The small molecule below binds the protein below.
Small molecule (SMILES): [H]/N=C(/N)N1CCC[C@@H](CNC(=O)C[C@H](NS(=O)(=O)c2ccc3ccccc3c2)C(=O)N(CC(=O)O)C2CC2)C1

Sequence of chain 1.A:
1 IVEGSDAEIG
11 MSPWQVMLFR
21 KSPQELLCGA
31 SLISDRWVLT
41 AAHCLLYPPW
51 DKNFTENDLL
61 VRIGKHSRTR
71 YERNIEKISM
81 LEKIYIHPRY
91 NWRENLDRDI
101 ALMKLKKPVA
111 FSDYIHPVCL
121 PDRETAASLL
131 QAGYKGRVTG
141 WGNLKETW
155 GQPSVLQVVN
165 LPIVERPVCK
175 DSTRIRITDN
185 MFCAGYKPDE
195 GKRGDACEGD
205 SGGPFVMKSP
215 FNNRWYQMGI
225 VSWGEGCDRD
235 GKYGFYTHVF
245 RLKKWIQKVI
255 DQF

Binding-site contacts:
Ligand atom C35 contacts residue ASN95 of chain 1.A at 3.6 Å.
Ligand atom C9 contacts residue SER205 of chain 1.A at 3.5 Å.
Ligand atom C30 contacts residue CYS201 of chain 1.A at 3.7 Å (hydrophobic).
Ligand atom C28 contacts residue TYR47 of chain 1.A at 3.5 Å (hydrophobic).
Ligand atom C7 contacts residue GLY228 of chain 1.A at 3.8 Å.
Ligand atom N39 contacts residue ASP199 of chain 1.A at 2.8 Å (salt-bridge).
Ligand atom C35 contacts residue GLU94 of chain 1.A at 3.4 Å.
Ligand atom C35 contacts residue LEU96 of chain 1.A at 3.7 Å (hydrophobic).
Ligand atom C29 contacts residue GLY228 of chain 1.A at 3.4 Å.
Ligand atom O17 contacts residue GLU229 of chain 1.A at 3.5 Å.
Ligand atom N38 contacts residue ASP199 of chain 1.A at 2.9 Å (salt-bridge).
Ligand atom C29 contacts residue GLY230 of chain 1.A at 3.3 Å.
Ligand atom O20 contacts residue GLY228 of chain 1.A at 3.3 Å (h-bond).
Ligand atom N38 contacts residue GLY230 of chain 1.A at 2.8 Å (h-bond).
Ligand atom N33 contacts residue GLY228 of chain 1.A at 3.2 Å (h-bond).
Ligand atom C36 contacts residue TRP227 of chain 1.A at 3.6 Å (hydrophobic).
Ligand atom C9 contacts residue HIS43 of chain 1.A at 3.4 Å.
Ligand atom O8 contacts residue GLY228 of chain 1.A at 3.1 Å (h-bond).
Ligand atom C37 contacts residue ASP199 of chain 1.A at 3.5 Å.
Ligand atom C4 contacts residue HIS43 of chain 1.A at 3.4 Å.
Ligand atom O12 contacts residue SER205 of chain 1.A at 2.5 Å (h-bond).
Ligand atom C37 contacts residue ALA200 of chain 1.A at 3.5 Å (hydrophobic).
Ligand atom C34 contacts residue CYS201 of chain 1.A at 3.6 Å (hydrophobic).
Ligand atom N38 contacts residue ALA200 of chain 1.A at 3.2 Å (h-bond).
Ligand atom C34 contacts residue SER205 of chain 1.A at 3.4 Å.
Ligand atom C4 contacts residue SER226 of chain 1.A at 3.5 Å.
Ligand atom C22 contacts residue TRP227 of chain 1.A at 3.7 Å (hydrophobic).
Ligand atom C23 contacts residue GLY230 of chain 1.A at 3.7 Å.
Ligand atom N39 contacts residue ALA200 of chain 1.A at 3.6 Å (h-bond).
Ligand atom C25 contacts residue TRP227 of chain 1.A at 3.3 Å (hydrophobic).
Ligand atom N33 contacts residue TRP227 of chain 1.A at 3.4 Å.
Ligand atom N39 contacts residue GLY238 of chain 1.A at 3.5 Å.
Ligand atom C15 contacts residue GLY228 of chain 1.A at 3.6 Å.
Ligand atom O8 contacts residue TRP227 of chain 1.A at 3.5 Å.
Ligand atom O20 contacts residue GLY230 of chain 1.A at 3.3 Å (h-bond).
Ligand atom C2 contacts residue TRP50 of chain 1.A at 3.6 Å (hydrophobic).
Ligand atom O17 contacts residue GLY228 of chain 1.A at 3.6 Å (h-bond).
Ligand atom N10 contacts residue GLY228 of chain 1.A at 2.8 Å (h-bond).
Ligand atom O12 contacts residue HIS43 of chain 1.A at 2.6 Å (h-bond).
Ligand atom C30 contacts residue SER205 of chain 1.A at 3.8 Å.